This protein binds this small molecule.
Small molecule (SMILES): CC(=O)N[C@@H]1[C@@H](O)[C@H](O)[C@@H](CO)O[C@H]1O

Sequence of chain 1.B:
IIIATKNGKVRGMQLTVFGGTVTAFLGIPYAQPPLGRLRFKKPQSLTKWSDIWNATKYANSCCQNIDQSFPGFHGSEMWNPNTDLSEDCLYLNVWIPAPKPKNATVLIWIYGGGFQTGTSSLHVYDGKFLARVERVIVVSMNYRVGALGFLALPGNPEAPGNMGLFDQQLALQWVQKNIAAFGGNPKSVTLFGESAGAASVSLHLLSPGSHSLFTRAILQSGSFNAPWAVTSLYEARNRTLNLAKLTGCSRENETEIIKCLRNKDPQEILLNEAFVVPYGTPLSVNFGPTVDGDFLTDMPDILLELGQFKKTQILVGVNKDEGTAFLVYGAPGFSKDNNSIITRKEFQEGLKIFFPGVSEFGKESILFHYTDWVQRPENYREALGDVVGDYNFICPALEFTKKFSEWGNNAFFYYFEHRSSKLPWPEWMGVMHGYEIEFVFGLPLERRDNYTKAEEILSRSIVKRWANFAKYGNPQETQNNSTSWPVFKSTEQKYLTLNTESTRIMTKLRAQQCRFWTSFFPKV

Binding-site contacts:
Ligand atom O3 contacts residue ARG465 of chain 1.B at 3.9 Å.
Ligand atom C8 contacts residue ARG465 of chain 1.B at 4.2 Å.
Ligand atom C7 contacts residue GLU482 of chain 1.B at 4.3 Å.
Ligand atom N2 contacts residue ASN485 of chain 1.B at 2.7 Å (h-bond).
Ligand atom O7 contacts residue ASN485 of chain 1.B at 3.3 Å (h-bond).
Ligand atom C7 contacts residue ASN485 of chain 1.B at 3.2 Å.
Ligand atom C4 contacts residue ASN485 of chain 1.B at 4.2 Å.
Ligand atom C1 contacts residue ASN485 of chain 1.B at 1.4 Å.
Ligand atom C8 contacts residue GLU482 of chain 1.B at 3.5 Å.
Ligand atom C5 contacts residue ASN485 of chain 1.B at 3.6 Å.
Ligand atom O7 contacts residue ARG465 of chain 1.B at 3.2 Å.
Ligand atom C8 contacts residue LYS469 of chain 1.B at 4.0 Å.
Ligand atom N2 contacts residue ARG465 of chain 1.B at 4.5 Å.
Ligand atom C7 contacts residue ARG465 of chain 1.B at 3.8 Å.
Ligand atom O7 contacts residue SER466 of chain 1.B at 4.4 Å.
Ligand atom C3 contacts residue ASN485 of chain 1.B at 3.7 Å.
Ligand atom C8 contacts residue ASN485 of chain 1.B at 4.3 Å.
Ligand atom C2 contacts residue ASN485 of chain 1.B at 2.4 Å.
Ligand atom O5 contacts residue ASN485 of chain 1.B at 2.4 Å (h-bond).